The small molecule below binds the protein below.
Small molecule (SMILES): Nc1ncnc2c1ncn2[C@H]1C[C@H](O[P](=O)(O)OC[C@H]2O[C@@H](n3cnc4c(N)ncnc43)C[C@@H]2O[P](=O)(O)OC[C@H]2O[C@@H](n3cnc4c(N)ncnc43)C[C@@H]2O)[C@@H](CO[P](=O)(O)O[C@H]2C[C@H](n3cnc4c(N)ncnc43)O[C@@H]2CO[P](=O)(O)O[C@H]2C[C@H](n3cnc4c(N)ncnc43)O[C@@H]2CO[P](=O)(O)O[C@H]2C[C@H](n3cnc4c(N)ncnc43)O[C@@H]2CO[P](=O)(O)O[C@H]2C[C@H](n3cnc4c(N)ncnc43)O[C@@H]2CO[P](=O)(O)O[C@H]2C[C@H](n3cnc4c(N)ncnc43)O[C@@H]2CO[P](=O)(O)O[C@H]2C[C@H](n3cnc4c(N)ncnc43)O[C@@H]2COP(=O)=O)O1

Sequence of chain 4.A:
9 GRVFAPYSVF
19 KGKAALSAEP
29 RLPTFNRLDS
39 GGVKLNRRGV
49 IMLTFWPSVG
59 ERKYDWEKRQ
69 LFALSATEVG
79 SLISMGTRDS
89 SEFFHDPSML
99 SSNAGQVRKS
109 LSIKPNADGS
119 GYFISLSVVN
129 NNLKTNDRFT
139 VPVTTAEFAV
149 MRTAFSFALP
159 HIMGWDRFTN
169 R

Sequence of chain 1.A:
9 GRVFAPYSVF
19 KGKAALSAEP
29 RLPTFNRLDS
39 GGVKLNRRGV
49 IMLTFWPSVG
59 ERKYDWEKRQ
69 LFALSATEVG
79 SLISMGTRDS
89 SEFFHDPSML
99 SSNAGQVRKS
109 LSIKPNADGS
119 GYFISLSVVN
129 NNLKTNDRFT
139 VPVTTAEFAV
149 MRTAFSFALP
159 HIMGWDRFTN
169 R

Binding-site contacts:
Ligand atom C5' contacts residue TRP64 of chain 1.A at 3.6 Å (hydrophobic).
Ligand atom C4' contacts residue TYR62 of chain 1.A at 3.5 Å (hydrophobic).
Ligand atom O4' contacts residue MET50 of chain 4.A at 3.4 Å.
Ligand atom N7 contacts residue PHE12 of chain 1.A at 3.0 Å.
Ligand atom O3' contacts residue ALA71 of chain 4.A at 3.5 Å.
Ligand atom N6 contacts residue PHE92 of chain 4.A at 3.6 Å (h-bond).
Ligand atom C2 contacts residue MET97 of chain 4.A at 3.3 Å (hydrophobic).
Ligand atom N3 contacts residue ASP94 of chain 4.A at 3.2 Å (salt-bridge).
Ligand atom N1 contacts residue PHE92 of chain 4.A at 3.0 Å (h-bond).
Ligand atom N1 contacts residue PHE18 of chain 1.A at 3.4 Å.
Ligand atom O4' contacts residue TRP54 of chain 1.A at 3.2 Å (h-bond).
Ligand atom N7 contacts residue HIS93 of chain 4.A at 3.5 Å (h-bond).
Ligand atom C5' contacts residue LEU69 of chain 4.A at 3.4 Å (hydrophobic).
Ligand atom O4' contacts residue ASP94 of chain 4.A at 3.5 Å (salt-bridge).
Ligand atom O5' contacts residue HIS93 of chain 4.A at 3.4 Å (h-bond).
Ligand atom OP1 contacts residue TYR62 of chain 1.A at 2.5 Å (h-bond).
Ligand atom OP1 contacts residue ALA71 of chain 4.A at 2.7 Å (h-bond).
Ligand atom C1' contacts residue LEU98 of chain 4.A at 3.4 Å (hydrophobic).
Ligand atom N7 contacts residue TRP64 of chain 1.A at 3.4 Å.
Ligand atom C2 contacts residue PHE92 of chain 4.A at 3.5 Å (hydrophobic).
Ligand atom OP1 contacts residue HIS93 of chain 4.A at 2.8 Å (h-bond).
Ligand atom OP1 contacts residue PHE70 of chain 4.A at 3.4 Å.
Ligand atom C5' contacts residue LEU98 of chain 4.A at 3.5 Å (hydrophobic).
Ligand atom OP1 contacts residue LYS107 of chain 4.A at 2.7 Å (salt-bridge).
Ligand atom OP1 contacts residue LYS61 of chain 1.A at 3.0 Å.
Ligand atom N3 contacts residue MET97 of chain 4.A at 3.5 Å.
Ligand atom C8 contacts residue MET97 of chain 4.A at 3.6 Å (hydrophobic).
Ligand atom C4' contacts residue TRP64 of chain 1.A at 3.5 Å (hydrophobic).
Ligand atom C8 contacts residue PHE12 of chain 1.A at 3.0 Å (hydrophobic).
Ligand atom N3 contacts residue PHE18 of chain 1.A at 3.5 Å.
Ligand atom C8 contacts residue TRP64 of chain 1.A at 3.0 Å (hydrophobic).
Ligand atom N7 contacts residue PHE18 of chain 1.A at 3.5 Å.
Ligand atom C6 contacts residue PHE92 of chain 4.A at 3.2 Å (hydrophobic).
Ligand atom C1' contacts residue ASP94 of chain 4.A at 3.4 Å.
Ligand atom OP2 contacts residue LYS107 of chain 4.A at 2.6 Å (salt-bridge).
Ligand atom C2 contacts residue PHE18 of chain 1.A at 3.4 Å (hydrophobic).
Ligand atom C4 contacts residue PHE18 of chain 1.A at 3.5 Å (hydrophobic).
Ligand atom C5 contacts residue PHE18 of chain 1.A at 3.4 Å (hydrophobic).
Ligand atom N6 contacts residue SER16 of chain 1.A at 3.0 Å (h-bond).
Ligand atom N7 contacts residue ARG45 of chain 4.A at 3.2 Å (salt-bridge).